This protein binds this small molecule.
Small molecule (SMILES): Nc1nc2c(ncn2[C@@H]2O[C@H](CO[P](=O)(O)OP(=O)(O)O)[C@@H](O[P](=O)(O)OP(=O)(O)O)[C@H]2O)c(=O)[nH]1

Sequence of chain 1.K:
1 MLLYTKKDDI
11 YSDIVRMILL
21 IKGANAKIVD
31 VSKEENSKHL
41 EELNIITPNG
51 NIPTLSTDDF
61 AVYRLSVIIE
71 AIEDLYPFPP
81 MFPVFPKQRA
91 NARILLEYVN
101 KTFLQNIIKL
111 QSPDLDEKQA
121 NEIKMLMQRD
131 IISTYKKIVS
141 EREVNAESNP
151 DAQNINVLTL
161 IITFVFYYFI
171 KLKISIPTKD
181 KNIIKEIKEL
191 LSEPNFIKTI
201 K

Binding-site contacts:
Ligand atom N7 contacts residue ARG64 of chain 1.K at 3.3 Å.
Ligand atom O2B contacts residue MG1 of chain 1.T at 3.9 Å.
Ligand atom C5 contacts residue LEU65 of chain 1.K at 3.8 Å (hydrophobic).
Ligand atom O1A contacts residue GLU97 of chain 1.K at 2.7 Å (salt-bridge).
Ligand atom C8 contacts residue ASN100 of chain 1.K at 3.9 Å.
Ligand atom O2A contacts residue LYS65 of chain 1.L at 3.4 Å (salt-bridge).
Ligand atom C5' contacts residue GLN105 of chain 1.K at 4.1 Å.
Ligand atom C2 contacts residue TYR11 of chain 1.K at 3.7 Å (hydrophobic).
Ligand atom PB contacts residue GLU97 of chain 1.K at 4.1 Å.
Ligand atom N1 contacts residue ILE52 of chain 1.K at 3.6 Å (h-bond).
Ligand atom O4' contacts residue ASN100 of chain 1.K at 3.7 Å.
Ligand atom N2 contacts residue TYR11 of chain 1.K at 4.0 Å.
Ligand atom O1A contacts residue LYS65 of chain 1.L at 3.3 Å (salt-bridge).
Ligand atom O3B contacts residue LYS65 of chain 1.L at 4.0 Å.
Ligand atom O2A contacts residue ARG64 of chain 1.K at 4.0 Å.
Ligand atom N1 contacts residue TYR11 of chain 1.K at 3.6 Å.
Ligand atom O3' contacts residue GLN105 of chain 1.K at 4.0 Å.
Ligand atom C2' contacts residue GLN105 of chain 1.K at 4.1 Å.
Ligand atom PA contacts residue LYS65 of chain 1.L at 3.5 Å.
Ligand atom C8 contacts residue ARG64 of chain 1.K at 3.5 Å.
Ligand atom O6 contacts residue TYR11 of chain 1.K at 4.0 Å.
Ligand atom O1B contacts residue MG1 of chain 1.T at 3.2 Å.
Ligand atom O3B contacts residue GLU97 of chain 1.K at 2.6 Å (salt-bridge).
Ligand atom O1C contacts residue MG1 of chain 1.T at 3.3 Å.
Ligand atom O3D contacts residue ASN100 of chain 1.L at 3.2 Å (h-bond).
Ligand atom C3' contacts residue GLN105 of chain 1.K at 4.0 Å.
Ligand atom PA contacts residue GLU97 of chain 1.K at 3.9 Å.
Ligand atom O6 contacts residue PRO53 of chain 1.K at 3.8 Å.
Ligand atom C6 contacts residue TYR11 of chain 1.K at 4.0 Å (hydrophobic).
Ligand atom C8 contacts residue LEU65 of chain 1.K at 3.5 Å (hydrophobic).
Ligand atom N9 contacts residue GLN105 of chain 1.K at 4.1 Å.
Ligand atom PB contacts residue MG1 of chain 1.T at 4.1 Å.
Ligand atom N3 contacts residue TYR11 of chain 1.K at 4.0 Å.
Ligand atom O4' contacts residue GLN105 of chain 1.K at 2.6 Å (h-bond).
Ligand atom O3A contacts residue LYS65 of chain 1.L at 3.7 Å.
Ligand atom O6 contacts residue LEU65 of chain 1.K at 3.3 Å (h-bond).
Ligand atom N7 contacts residue LEU65 of chain 1.K at 2.8 Å.
Ligand atom C4' contacts residue GLN105 of chain 1.K at 3.2 Å.
Ligand atom O6 contacts residue ARG64 of chain 1.K at 4.0 Å.
Ligand atom C1' contacts residue GLN105 of chain 1.K at 3.0 Å.

Sequence of chain 1.L:
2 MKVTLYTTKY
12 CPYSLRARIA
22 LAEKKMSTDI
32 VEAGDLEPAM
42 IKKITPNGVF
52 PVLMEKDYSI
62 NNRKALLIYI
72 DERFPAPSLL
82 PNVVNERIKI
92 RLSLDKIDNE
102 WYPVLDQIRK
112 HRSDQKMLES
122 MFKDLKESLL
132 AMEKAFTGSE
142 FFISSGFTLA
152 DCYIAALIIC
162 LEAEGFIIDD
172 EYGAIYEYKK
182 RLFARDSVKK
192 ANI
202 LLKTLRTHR